A small-molecule ligand and the protein it binds are described below.
Small molecule (SMILES): CC(=O)N[C@@H]1[C@@H](O)[C@H](O)[C@@H](CO)O[C@H]1O

Sequence of chain 1.A:
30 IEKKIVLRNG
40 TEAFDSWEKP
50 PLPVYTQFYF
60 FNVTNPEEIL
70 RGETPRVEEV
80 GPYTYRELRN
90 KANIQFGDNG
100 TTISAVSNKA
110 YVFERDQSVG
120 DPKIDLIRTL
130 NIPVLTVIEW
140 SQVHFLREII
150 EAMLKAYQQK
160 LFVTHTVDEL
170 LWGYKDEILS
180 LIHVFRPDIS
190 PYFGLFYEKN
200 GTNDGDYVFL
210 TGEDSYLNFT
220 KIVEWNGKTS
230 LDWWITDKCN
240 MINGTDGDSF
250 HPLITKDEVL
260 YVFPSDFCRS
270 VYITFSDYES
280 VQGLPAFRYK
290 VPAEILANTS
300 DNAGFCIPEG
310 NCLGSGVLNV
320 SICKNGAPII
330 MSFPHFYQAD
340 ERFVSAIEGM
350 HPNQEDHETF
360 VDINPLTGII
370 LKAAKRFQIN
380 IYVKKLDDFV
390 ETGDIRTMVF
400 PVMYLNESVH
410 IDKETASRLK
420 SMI

Binding-site contacts:
Ligand atom C7 contacts residue ASN38 of chain 1.A at 3.9 Å.
Ligand atom C1 contacts residue ASN38 of chain 1.A at 1.4 Å.
Ligand atom O7 contacts residue PHE95 of chain 1.A at 4.4 Å.
Ligand atom C5 contacts residue ASN38 of chain 1.A at 3.4 Å.
Ligand atom C8 contacts residue PHE43 of chain 1.A at 4.2 Å (hydrophobic).
Ligand atom C8 contacts residue GLU47 of chain 1.A at 3.5 Å.
Ligand atom C6 contacts residue ASN38 of chain 1.A at 3.8 Å.
Ligand atom C3 contacts residue ASN38 of chain 1.A at 3.7 Å.
Ligand atom C4 contacts residue ASN38 of chain 1.A at 3.9 Å.
Ligand atom O5 contacts residue ASN38 of chain 1.A at 2.4 Å (h-bond).
Ligand atom O7 contacts residue ASN38 of chain 1.A at 4.4 Å.
Ligand atom C2 contacts residue ASN38 of chain 1.A at 2.4 Å.
Ligand atom N2 contacts residue ASN38 of chain 1.A at 3.2 Å (h-bond).
Ligand atom C8 contacts residue ASN38 of chain 1.A at 4.4 Å.